Binding-site contacts:
Ligand atom O06 contacts residue CYS75 of chain 1.A at 2.9 Å (h-bond).
Ligand atom C22 contacts residue GLU184 of chain 1.A at 4.1 Å.
Ligand atom O06 contacts residue GLU77 of chain 1.A at 3.9 Å.
Ligand atom O04 contacts residue CYS75 of chain 1.A at 4.4 Å.
Ligand atom O05 contacts residue THR73 of chain 1.A at 4.4 Å.
Ligand atom O04 contacts residue GLY122 of chain 1.A at 4.5 Å.
Ligand atom C22 contacts residue CYS75 of chain 1.A at 3.6 Å (hydrophobic).
Ligand atom C23 contacts residue ASP76 of chain 1.A at 4.2 Å.
Ligand atom C21 contacts residue ASP125 of chain 1.A at 4.0 Å.
Ligand atom C24 contacts residue ASP125 of chain 1.A at 2.7 Å.
Ligand atom O06 contacts residue ASP76 of chain 1.A at 4.3 Å.
Ligand atom C20 contacts residue ASP125 of chain 1.A at 3.6 Å.
Ligand atom N09 contacts residue CYS75 of chain 1.A at 2.8 Å (h-bond).
Ligand atom C21 contacts residue CYS75 of chain 1.A at 4.0 Å (hydrophobic).
Ligand atom C27 contacts residue ASP76 of chain 1.A at 3.9 Å.
Ligand atom C21 contacts residue GLY122 of chain 1.A at 4.1 Å.
Ligand atom C25 contacts residue GLY122 of chain 1.A at 2.7 Å.
Ligand atom N12 contacts residue CYS75 of chain 1.A at 2.5 Å (h-bond).
Ligand atom O05 contacts residue GLU184 of chain 1.A at 3.1 Å (salt-bridge).
Ligand atom O05 contacts residue CYS75 of chain 1.A at 4.2 Å.
Ligand atom N09 contacts residue GLU77 of chain 1.A at 4.2 Å.
Ligand atom N11 contacts residue GLU184 of chain 1.A at 3.9 Å.
Ligand atom CO01 contacts residue CYS75 of chain 1.A at 2.4 Å.
Ligand atom O03 contacts residue CYS75 of chain 1.A at 3.1 Å (h-bond).
Ligand atom C25 contacts residue ASP125 of chain 1.A at 3.6 Å.
Ligand atom C20 contacts residue CYS75 of chain 1.A at 3.6 Å (hydrophobic).
Ligand atom C25 contacts residue THR121 of chain 1.A at 4.4 Å.
Ligand atom C26 contacts residue GLU184 of chain 1.A at 3.8 Å.
Ligand atom C27 contacts residue CYS75 of chain 1.A at 4.3 Å (hydrophobic).
Ligand atom N10 contacts residue CYS75 of chain 1.A at 3.5 Å (h-bond).
Ligand atom C23 contacts residue CYS75 of chain 1.A at 3.3 Å (hydrophobic).
Ligand atom N11 contacts residue CYS75 of chain 1.A at 3.3 Å (h-bond).
Ligand atom O03 contacts residue GLU77 of chain 1.A at 3.2 Å.
Ligand atom N12 contacts residue ASP76 of chain 1.A at 4.3 Å.
Ligand atom C25 contacts residue ARG78 of chain 1.A at 4.2 Å.
Ligand atom N13 contacts residue CYS75 of chain 1.A at 4.3 Å.

Sequence of chain 1.A:
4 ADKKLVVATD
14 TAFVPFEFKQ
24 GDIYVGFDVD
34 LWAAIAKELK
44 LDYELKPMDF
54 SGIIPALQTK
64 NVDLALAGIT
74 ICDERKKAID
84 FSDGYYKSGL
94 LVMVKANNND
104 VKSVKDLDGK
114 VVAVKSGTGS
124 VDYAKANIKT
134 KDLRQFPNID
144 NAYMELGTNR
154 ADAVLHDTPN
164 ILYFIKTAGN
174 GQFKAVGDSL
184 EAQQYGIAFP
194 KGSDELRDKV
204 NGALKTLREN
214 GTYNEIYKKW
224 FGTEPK

The small molecule below binds the protein below.
Small molecule (SMILES): C=Cc1cc[n+]([Co]23(N=[N+]=[N-])(N(O)C(C)=C(C)N2O)N(O)C(C)=C(C)N3O)cc1